Binding-site contacts:
Ligand atom O7 contacts residue SER101 of chain 1.B at 3.8 Å.
Ligand atom C8 contacts residue PHE100 of chain 1.B at 3.8 Å (hydrophobic).
Ligand atom C7 contacts residue PHE100 of chain 1.B at 3.8 Å (hydrophobic).
Ligand atom C7 contacts residue ASN99 of chain 1.B at 3.6 Å.
Ligand atom O7 contacts residue ASN99 of chain 1.B at 4.3 Å.
Ligand atom C1 contacts residue ASN99 of chain 1.B at 1.4 Å.
Ligand atom O5 contacts residue ASN99 of chain 1.B at 2.3 Å (h-bond).
Ligand atom C5 contacts residue ASN99 of chain 1.B at 3.6 Å.
Ligand atom C8 contacts residue ASN99 of chain 1.B at 3.3 Å.
Ligand atom C4 contacts residue ASN99 of chain 1.B at 4.2 Å.
Ligand atom C3 contacts residue ASN99 of chain 1.B at 3.8 Å.
Ligand atom O7 contacts residue PHE100 of chain 1.B at 3.8 Å.
Ligand atom C2 contacts residue ASN99 of chain 1.B at 2.5 Å.
Ligand atom C7 contacts residue LYS98 of chain 1.B at 4.4 Å.
Ligand atom C8 contacts residue ALA61 of chain 1.B at 4.3 Å (hydrophobic).
Ligand atom C8 contacts residue LYS98 of chain 1.B at 4.0 Å.
Ligand atom N2 contacts residue LYS98 of chain 1.B at 3.9 Å.
Ligand atom N2 contacts residue ASN99 of chain 1.B at 3.0 Å (h-bond).

Sequence of chain 1.B:
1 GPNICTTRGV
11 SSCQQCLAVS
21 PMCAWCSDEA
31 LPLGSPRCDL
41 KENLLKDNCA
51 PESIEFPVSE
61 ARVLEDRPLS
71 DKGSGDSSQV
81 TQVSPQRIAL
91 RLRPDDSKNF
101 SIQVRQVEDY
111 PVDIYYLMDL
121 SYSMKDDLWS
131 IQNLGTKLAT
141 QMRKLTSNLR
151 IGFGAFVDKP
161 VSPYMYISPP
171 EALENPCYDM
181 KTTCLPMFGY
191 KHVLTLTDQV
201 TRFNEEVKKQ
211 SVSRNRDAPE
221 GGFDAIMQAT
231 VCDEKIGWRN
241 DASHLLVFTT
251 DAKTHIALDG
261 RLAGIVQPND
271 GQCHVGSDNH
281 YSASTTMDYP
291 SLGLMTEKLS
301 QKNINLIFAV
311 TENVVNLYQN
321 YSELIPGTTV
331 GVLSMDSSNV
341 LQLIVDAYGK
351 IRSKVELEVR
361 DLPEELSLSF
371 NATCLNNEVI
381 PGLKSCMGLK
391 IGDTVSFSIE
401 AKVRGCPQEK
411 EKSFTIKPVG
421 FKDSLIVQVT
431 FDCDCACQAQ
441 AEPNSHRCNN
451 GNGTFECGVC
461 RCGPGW

The small molecule below binds the protein below.
Small molecule (SMILES): CC(=O)N[C@@H]1[C@@H](O)[C@H](O)[C@@H](CO)O[C@H]1O